Binding-site contacts:
Ligand atom C2E contacts residue SER40 of chain 1.G at 3.1 Å.
Ligand atom C2C contacts residue LEU36 of chain 1.G at 3.9 Å (hydrophobic).
Ligand atom C3A contacts residue VAL225 of chain 1.A at 4.1 Å (hydrophobic).
Ligand atom C2B contacts residue LEU36 of chain 1.G at 3.5 Å (hydrophobic).
Ligand atom C2E contacts residue VAL394 of chain 1.A at 4.0 Å (hydrophobic).
Ligand atom C2E contacts residue MET397 of chain 1.A at 3.6 Å (hydrophobic).
Ligand atom C2A contacts residue LEU36 of chain 1.G at 3.1 Å (hydrophobic).
Ligand atom C24 contacts residue VAL225 of chain 1.A at 4.0 Å (hydrophobic).
Ligand atom C3B contacts residue LEU224 of chain 1.A at 3.6 Å (hydrophobic).
Ligand atom C1 contacts residue ALA30 of chain 1.G at 4.1 Å (hydrophobic).
Ligand atom C2 contacts residue LEU382 of chain 1.A at 3.2 Å (hydrophobic).
Ligand atom C1 contacts residue ARG231 of chain 1.A at 3.9 Å.
Ligand atom C31 contacts residue THR229 of chain 1.A at 3.8 Å.
Ligand atom C28 contacts residue VAL37 of chain 1.G at 4.0 Å (hydrophobic).
Ligand atom C3B contacts residue LEU221 of chain 1.A at 4.0 Å (hydrophobic).
Ligand atom C21 contacts residue PHE379 of chain 1.A at 4.1 Å (hydrophobic).
Ligand atom C22 contacts residue LEU382 of chain 1.A at 3.9 Å (hydrophobic).
Ligand atom C2A contacts residue VAL37 of chain 1.G at 4.0 Å (hydrophobic).
Ligand atom O21 contacts residue LEU382 of chain 1.A at 3.0 Å.
Ligand atom C2D contacts residue SER40 of chain 1.G at 4.0 Å.
Ligand atom O22 contacts residue VAL33 of chain 1.G at 3.9 Å.
Ligand atom C2D contacts residue VAL394 of chain 1.A at 4.0 Å (hydrophobic).
Ligand atom C23 contacts residue PHE379 of chain 1.A at 3.4 Å (hydrophobic).
Ligand atom O11 contacts residue ALA30 of chain 1.G at 3.8 Å.
Ligand atom C2C contacts residue SER40 of chain 1.G at 3.7 Å.
Ligand atom O21 contacts residue THR229 of chain 1.A at 4.0 Å.
Ligand atom O32 contacts residue THR229 of chain 1.A at 3.5 Å.
Ligand atom C24 contacts residue MET391 of chain 1.A at 3.5 Å (hydrophobic).
Ligand atom O12 contacts residue ARG231 of chain 1.A at 3.9 Å.
Ligand atom C32 contacts residue PRO28 of chain 1.G at 3.6 Å (hydrophobic).
Ligand atom C21 contacts residue LEU382 of chain 1.A at 3.6 Å (hydrophobic).
Ligand atom C22 contacts residue VAL225 of chain 1.A at 4.0 Å (hydrophobic).
Ligand atom O22 contacts residue PHE379 of chain 1.A at 3.7 Å.
Ligand atom C26 contacts residue MET391 of chain 1.A at 3.6 Å (hydrophobic).
Ligand atom C1 contacts residue LEU382 of chain 1.A at 3.2 Å (hydrophobic).
Ligand atom C22 contacts residue PHE379 of chain 1.A at 4.1 Å (hydrophobic).
Ligand atom C25 contacts residue MET391 of chain 1.A at 3.2 Å (hydrophobic).
Ligand atom C2 contacts residue ALA30 of chain 1.G at 3.8 Å (hydrophobic).
Ligand atom C22 contacts residue ILE387 of chain 1.A at 4.0 Å (hydrophobic).
Ligand atom C3 contacts residue ALA30 of chain 1.G at 3.5 Å (hydrophobic).

A protein and the small-molecule ligand that binds it are described below.
Small molecule (SMILES): CCCCCCCCCCCCCC(=O)O[C@H](COC(=O)CCCCCCCCCC)COP(=O)(O)OCC[N+](C)(C)C

Sequence of chain 1.A:
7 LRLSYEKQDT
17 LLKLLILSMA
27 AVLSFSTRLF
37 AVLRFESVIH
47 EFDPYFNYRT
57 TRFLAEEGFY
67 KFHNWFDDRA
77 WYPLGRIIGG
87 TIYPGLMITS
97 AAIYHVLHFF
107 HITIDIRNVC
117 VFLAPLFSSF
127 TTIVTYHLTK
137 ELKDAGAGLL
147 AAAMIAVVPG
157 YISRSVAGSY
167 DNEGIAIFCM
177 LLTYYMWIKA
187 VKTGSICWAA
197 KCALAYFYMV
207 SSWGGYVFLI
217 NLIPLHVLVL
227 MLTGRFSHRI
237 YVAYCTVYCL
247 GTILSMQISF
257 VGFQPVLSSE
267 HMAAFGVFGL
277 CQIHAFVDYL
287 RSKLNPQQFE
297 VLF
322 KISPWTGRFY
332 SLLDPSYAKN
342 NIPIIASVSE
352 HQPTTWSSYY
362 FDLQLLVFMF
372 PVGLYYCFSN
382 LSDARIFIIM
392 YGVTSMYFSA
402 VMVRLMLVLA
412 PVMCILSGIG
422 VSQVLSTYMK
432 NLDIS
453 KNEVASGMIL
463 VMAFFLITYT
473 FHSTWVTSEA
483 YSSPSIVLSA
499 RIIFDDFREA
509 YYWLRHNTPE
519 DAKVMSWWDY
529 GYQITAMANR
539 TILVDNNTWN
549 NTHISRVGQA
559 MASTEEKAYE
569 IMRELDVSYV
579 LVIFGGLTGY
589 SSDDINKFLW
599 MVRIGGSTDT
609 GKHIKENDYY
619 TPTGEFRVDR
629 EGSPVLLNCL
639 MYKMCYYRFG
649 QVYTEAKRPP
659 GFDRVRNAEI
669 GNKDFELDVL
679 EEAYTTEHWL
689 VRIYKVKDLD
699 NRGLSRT

Sequence of chain 1.G:
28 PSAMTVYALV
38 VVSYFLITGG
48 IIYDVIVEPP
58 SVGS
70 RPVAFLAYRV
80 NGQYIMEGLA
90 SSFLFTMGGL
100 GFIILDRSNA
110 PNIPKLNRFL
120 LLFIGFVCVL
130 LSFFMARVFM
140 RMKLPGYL